The protein below binds the small molecule below.
Small molecule (SMILES): Oc1cccc(O)c1

Sequence of chain 1.B:
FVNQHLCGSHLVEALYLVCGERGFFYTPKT

Sequence of chain 1.F:
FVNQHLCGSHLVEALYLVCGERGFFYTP

Sequence of chain 1.J:
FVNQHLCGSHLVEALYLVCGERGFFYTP

Binding-site contacts:
Ligand atom C2 contacts residue CYS11 of chain 1.E at 3.5 Å (hydrophobic).
Ligand atom O3 contacts residue SER9 of chain 1.E at 3.4 Å (h-bond).
Ligand atom C1 contacts residue LEU11 of chain 1.F at 4.1 Å (hydrophobic).
Ligand atom C4 contacts residue CYS6 of chain 1.E at 3.3 Å (hydrophobic).
Ligand atom C2 contacts residue LEU11 of chain 1.F at 4.0 Å (hydrophobic).
Ligand atom C6 contacts residue CYS7 of chain 1.F at 4.4 Å (hydrophobic).
Ligand atom C2 contacts residue HIS5 of chain 1.B at 4.2 Å.
Ligand atom C4 contacts residue LEU11 of chain 1.F at 3.8 Å (hydrophobic).
Ligand atom C4 contacts residue VAL2 of chain 1.B at 4.4 Å (hydrophobic).
Ligand atom C1 contacts residue CYS11 of chain 1.E at 4.5 Å (hydrophobic).
Ligand atom C3 contacts residue CYS6 of chain 1.E at 3.4 Å (hydrophobic).
Ligand atom O1 contacts residue HIS10 of chain 1.F at 4.3 Å.
Ligand atom C3 contacts residue CYS11 of chain 1.E at 3.9 Å (hydrophobic).
Ligand atom O3 contacts residue ILE10 of chain 1.E at 3.4 Å.
Ligand atom C5 contacts residue CYS7 of chain 1.F at 3.7 Å (hydrophobic).
Ligand atom C1 contacts residue HIS5 of chain 1.B at 3.9 Å.
Ligand atom C6 contacts residue HIS5 of chain 1.B at 4.2 Å.
Ligand atom C5 contacts residue HIS10 of chain 1.F at 4.1 Å.
Ligand atom C5 contacts residue LEU11 of chain 1.F at 3.8 Å (hydrophobic).
Ligand atom C3 contacts residue LEU11 of chain 1.F at 3.8 Å (hydrophobic).
Ligand atom C6 contacts residue HIS10 of chain 1.F at 3.7 Å.
Ligand atom C2 contacts residue LEU16 of chain 1.E at 4.5 Å (hydrophobic).
Ligand atom O3 contacts residue VAL2 of chain 1.B at 4.4 Å.
Ligand atom O1 contacts residue LEU17 of chain 1.J at 3.6 Å.
Ligand atom O3 contacts residue CYS11 of chain 1.E at 2.7 Å (h-bond).
Ligand atom O1 contacts residue ALA14 of chain 1.F at 3.4 Å.
Ligand atom O1 contacts residue HIS5 of chain 1.B at 3.5 Å (h-bond).
Ligand atom C4 contacts residue CYS7 of chain 1.F at 3.8 Å (hydrophobic).
Ligand atom C6 contacts residue LEU6 of chain 1.B at 4.3 Å (hydrophobic).
Ligand atom C6 contacts residue LEU11 of chain 1.F at 3.7 Å (hydrophobic).
Ligand atom O3 contacts residue CYS6 of chain 1.E at 2.8 Å (h-bond).
Ligand atom C1 contacts residue ALA14 of chain 1.F at 4.3 Å (hydrophobic).
Ligand atom O3 contacts residue LEU11 of chain 1.F at 4.4 Å.
Ligand atom C3 contacts residue ILE10 of chain 1.E at 4.5 Å (hydrophobic).
Ligand atom O1 contacts residue LEU16 of chain 1.E at 4.3 Å.
Ligand atom C1 contacts residue HIS10 of chain 1.F at 4.5 Å.
Ligand atom C5 contacts residue LEU6 of chain 1.B at 3.9 Å (hydrophobic).

Sequence of chain 1.E:
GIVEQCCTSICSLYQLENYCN